The protein below binds the small molecule below.
Small molecule (SMILES): C=CC(C)(C)OC[C@H]1O[C@H](O[C@@H]2C3=C([C@H](C)COC(C)=O)C[C@H](O)[C@]3(C)/C=C3/[C@@H](COC)CC[C@H]3[C@@H](C)[C@H]2O)[C@H](O)[C@@H](OC(C)=O)[C@@H]1O

Sequence of chain 1.B:
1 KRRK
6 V

Binding-site contacts:
Ligand atom C26 contacts residue LYS127 of chain 1.A at 3.8 Å.
Ligand atom C38 contacts residue PHE124 of chain 1.A at 3.7 Å (hydrophobic).
Ligand atom C38 contacts residue LYS127 of chain 1.A at 3.6 Å.
Ligand atom C27 contacts residue LYS127 of chain 1.A at 3.8 Å.
Ligand atom C18 contacts residue LEU223 of chain 1.A at 3.8 Å (hydrophobic).
Ligand atom O24 contacts residue LEU223 of chain 1.A at 3.3 Å.
Ligand atom C25 contacts residue VAL6 of chain 1.B at 4.1 Å (hydrophobic).
Ligand atom C7 contacts residue VAL51 of chain 1.A at 3.8 Å (hydrophobic).
Ligand atom C14 contacts residue ASN47 of chain 1.A at 3.6 Å.
Ligand atom C23 contacts residue ILE173 of chain 1.A at 3.8 Å (hydrophobic).
Ligand atom C20 contacts residue LYS127 of chain 1.A at 3.8 Å.
Ligand atom O13 contacts residue VAL6 of chain 1.B at 4.1 Å.
Ligand atom C27 contacts residue SER50 of chain 1.A at 4.2 Å.
Ligand atom C36 contacts residue LEU223 of chain 1.A at 3.5 Å (hydrophobic).
Ligand atom O22 contacts residue ASN47 of chain 1.A at 3.5 Å (h-bond).
Ligand atom O13 contacts residue VAL51 of chain 1.A at 3.6 Å.
Ligand atom C7 contacts residue SER50 of chain 1.A at 3.9 Å.
Ligand atom C25 contacts residue PRO172 of chain 1.A at 3.5 Å (hydrophobic).
Ligand atom C18 contacts residue VAL6 of chain 1.B at 4.1 Å (hydrophobic).
Ligand atom O32 contacts residue LYS127 of chain 1.A at 2.8 Å (salt-bridge).
Ligand atom C9 contacts residue PRO172 of chain 1.A at 4.1 Å (hydrophobic).
Ligand atom C23 contacts residue ASN47 of chain 1.A at 3.7 Å.
Ligand atom O16 contacts residue PRO172 of chain 1.A at 3.8 Å.
Ligand atom C7 contacts residue ASN47 of chain 1.A at 3.7 Å.
Ligand atom O43 contacts residue ASP220 of chain 1.A at 3.8 Å.
Ligand atom C6 contacts residue VAL51 of chain 1.A at 4.0 Å (hydrophobic).
Ligand atom C47 contacts residue VAL51 of chain 1.A at 4.1 Å (hydrophobic).
Ligand atom C45 contacts residue GLU19 of chain 1.A at 4.1 Å.
Ligand atom O32 contacts residue PHE124 of chain 1.A at 4.2 Å.
Ligand atom C38 contacts residue MET128 of chain 1.A at 3.5 Å (hydrophobic).
Ligand atom C25 contacts residue GLY176 of chain 1.A at 4.1 Å.
Ligand atom C10 contacts residue VAL6 of chain 1.B at 3.9 Å (hydrophobic).
Ligand atom C47 contacts residue LEU48 of chain 1.A at 3.9 Å (hydrophobic).
Ligand atom C15 contacts residue PRO172 of chain 1.A at 4.2 Å (hydrophobic).
Ligand atom C18 contacts residue ILE224 of chain 1.A at 3.2 Å (hydrophobic).
Ligand atom C27 contacts residue PHE124 of chain 1.A at 3.6 Å (hydrophobic).
Ligand atom C20 contacts residue VAL6 of chain 1.B at 3.9 Å (hydrophobic).
Ligand atom C31 contacts residue LEU223 of chain 1.A at 3.6 Å (hydrophobic).
Ligand atom C26 contacts residue ILE173 of chain 1.A at 4.2 Å (hydrophobic).
Ligand atom C23 contacts residue PHE124 of chain 1.A at 3.7 Å (hydrophobic).

Sequence of chain 1.A:
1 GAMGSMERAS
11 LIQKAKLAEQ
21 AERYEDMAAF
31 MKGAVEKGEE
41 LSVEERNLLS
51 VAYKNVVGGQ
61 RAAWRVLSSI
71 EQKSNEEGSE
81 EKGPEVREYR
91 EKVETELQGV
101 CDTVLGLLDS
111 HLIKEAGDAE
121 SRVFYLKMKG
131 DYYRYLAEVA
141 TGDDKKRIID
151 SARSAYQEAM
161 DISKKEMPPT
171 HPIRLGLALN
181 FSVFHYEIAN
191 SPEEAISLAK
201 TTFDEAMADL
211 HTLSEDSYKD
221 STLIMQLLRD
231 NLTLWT